Binding-site contacts:
Ligand atom C2 contacts residue ASN53 of chain 1.G at 2.4 Å.
Ligand atom C3 contacts residue ASN53 of chain 1.G at 3.8 Å.
Ligand atom C4 contacts residue ASN53 of chain 1.G at 4.2 Å.
Ligand atom O7 contacts residue ASN53 of chain 1.G at 3.4 Å (h-bond).
Ligand atom C1 contacts residue ASN53 of chain 1.G at 1.4 Å.
Ligand atom C8 contacts residue ASN53 of chain 1.G at 4.3 Å.
Ligand atom C5 contacts residue ASN53 of chain 1.G at 3.7 Å.
Ligand atom O5 contacts residue ASN53 of chain 1.G at 2.4 Å (h-bond).
Ligand atom C7 contacts residue ASN53 of chain 1.G at 3.2 Å.
Ligand atom C8 contacts residue TYR89 of chain 1.G at 3.3 Å (hydrophobic).
Ligand atom N2 contacts residue ASN53 of chain 1.G at 2.8 Å (h-bond).

Sequence of chain 1.G:
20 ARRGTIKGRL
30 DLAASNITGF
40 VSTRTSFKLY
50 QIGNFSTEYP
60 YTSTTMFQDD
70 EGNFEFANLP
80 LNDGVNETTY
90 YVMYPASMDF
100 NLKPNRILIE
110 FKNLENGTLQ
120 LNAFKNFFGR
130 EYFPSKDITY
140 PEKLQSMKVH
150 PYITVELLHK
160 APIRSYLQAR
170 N

The small molecule below binds the protein below.
Small molecule (SMILES): CC(=O)N[C@@H]1[C@@H](O)[C@H](O)[C@@H](CO)O[C@H]1O